Sequence of chain 1.A:
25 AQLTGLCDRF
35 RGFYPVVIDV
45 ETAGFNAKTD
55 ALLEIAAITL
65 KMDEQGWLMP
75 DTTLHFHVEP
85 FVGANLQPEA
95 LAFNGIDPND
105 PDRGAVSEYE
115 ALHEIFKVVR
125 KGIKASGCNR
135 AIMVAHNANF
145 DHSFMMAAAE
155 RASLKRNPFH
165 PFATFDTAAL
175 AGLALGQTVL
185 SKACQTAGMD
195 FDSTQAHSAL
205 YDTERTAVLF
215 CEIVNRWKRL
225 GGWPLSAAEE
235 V

A protein and the small-molecule ligand that binds it are described below.
Small molecule (SMILES): Nc1ncnc2c1ncn2[C@H]1C[C@H](O[P](=O)(O)OC[C@H]2O[C@@H](n3cnc4c(N)ncnc43)C[C@@H]2O[P](=O)(O)OC[C@H]2O[C@@H](n3cnc4c(N)ncnc43)C[C@@H]2O)[C@@H](COP(=O)=O)O1

Sequence of chain 1.B:
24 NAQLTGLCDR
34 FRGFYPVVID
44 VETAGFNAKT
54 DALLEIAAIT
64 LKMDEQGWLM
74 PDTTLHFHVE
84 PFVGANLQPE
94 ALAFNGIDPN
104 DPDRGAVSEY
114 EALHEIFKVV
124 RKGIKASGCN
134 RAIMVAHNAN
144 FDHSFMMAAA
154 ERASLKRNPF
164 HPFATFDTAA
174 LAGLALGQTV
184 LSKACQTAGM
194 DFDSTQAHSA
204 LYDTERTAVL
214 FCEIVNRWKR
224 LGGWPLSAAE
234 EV

Binding-site contacts:
Ligand atom N7 contacts residue PHE144 of chain 1.B at 3.6 Å.
Ligand atom N9 contacts residue PHE49 of chain 1.B at 3.4 Å.
Ligand atom C8 contacts residue PHE49 of chain 1.B at 3.6 Å (hydrophobic).
Ligand atom OP1 contacts residue MG1 of chain 1.N at 2.6 Å.
Ligand atom O4' contacts residue PHE144 of chain 1.B at 3.3 Å.
Ligand atom O5' contacts residue ASN141 of chain 1.B at 3.4 Å (h-bond).
Ligand atom C6 contacts residue PHE49 of chain 1.B at 3.5 Å (hydrophobic).
Ligand atom O3' contacts residue ASN98 of chain 1.B at 3.0 Å (h-bond).
Ligand atom N1 contacts residue PHE49 of chain 1.B at 3.2 Å.
Ligand atom N6 contacts residue PHE97 of chain 1.B at 3.6 Å.
Ligand atom C5 contacts residue PHE49 of chain 1.B at 3.6 Å (hydrophobic).
Ligand atom O3' contacts residue MG1 of chain 1.N at 2.5 Å.
Ligand atom OP1 contacts residue MG1 of chain 1.J at 2.1 Å.
Ligand atom C4' contacts residue THR46 of chain 1.B at 3.6 Å.
Ligand atom N7 contacts residue PHE97 of chain 1.B at 3.5 Å.
Ligand atom C6 contacts residue PHE97 of chain 1.B at 3.5 Å (hydrophobic).
Ligand atom N3 contacts residue ALA94 of chain 1.B at 3.6 Å.
Ligand atom OP1 contacts residue ARG35 of chain 1.A at 3.0 Å (salt-bridge).
Ligand atom C8 contacts residue PHE97 of chain 1.B at 3.5 Å (hydrophobic).
Ligand atom N1 contacts residue PHE166 of chain 1.A at 3.5 Å.
Ligand atom C3' contacts residue GLU45 of chain 1.B at 3.4 Å.
Ligand atom OP1 contacts residue HIS140 of chain 1.B at 3.4 Å (h-bond).
Ligand atom P contacts residue MG1 of chain 1.J at 3.5 Å.
Ligand atom O3' contacts residue THR46 of chain 1.B at 3.1 Å (h-bond).
Ligand atom C4 contacts residue PHE166 of chain 1.A at 3.6 Å (hydrophobic).
Ligand atom C6 contacts residue PHE166 of chain 1.A at 3.3 Å (hydrophobic).
Ligand atom O3' contacts residue GLU45 of chain 1.B at 2.6 Å (salt-bridge).
Ligand atom C4 contacts residue PHE49 of chain 1.B at 3.4 Å (hydrophobic).
Ligand atom O4' contacts residue ASN141 of chain 1.B at 3.2 Å (h-bond).
Ligand atom N6 contacts residue PHE166 of chain 1.A at 3.5 Å.
Ligand atom C2' contacts residue PHE144 of chain 1.B at 3.5 Å (hydrophobic).
Ligand atom OP2 contacts residue PHE97 of chain 1.B at 3.6 Å.
Ligand atom N7 contacts residue PHE166 of chain 1.A at 3.5 Å.
Ligand atom OP1 contacts residue VAL183 of chain 1.B at 3.4 Å.
Ligand atom OP1 contacts residue LEU184 of chain 1.B at 3.0 Å (h-bond).
Ligand atom C8 contacts residue PHE144 of chain 1.B at 3.2 Å (hydrophobic).
Ligand atom C5 contacts residue PHE166 of chain 1.A at 3.5 Å (hydrophobic).
Ligand atom P contacts residue MG1 of chain 1.N at 3.2 Å.
Ligand atom C4 contacts residue PHE97 of chain 1.B at 3.6 Å (hydrophobic).
Ligand atom OP2 contacts residue HIS164 of chain 1.A at 2.8 Å (h-bond).